Sequence of chain 1.A:
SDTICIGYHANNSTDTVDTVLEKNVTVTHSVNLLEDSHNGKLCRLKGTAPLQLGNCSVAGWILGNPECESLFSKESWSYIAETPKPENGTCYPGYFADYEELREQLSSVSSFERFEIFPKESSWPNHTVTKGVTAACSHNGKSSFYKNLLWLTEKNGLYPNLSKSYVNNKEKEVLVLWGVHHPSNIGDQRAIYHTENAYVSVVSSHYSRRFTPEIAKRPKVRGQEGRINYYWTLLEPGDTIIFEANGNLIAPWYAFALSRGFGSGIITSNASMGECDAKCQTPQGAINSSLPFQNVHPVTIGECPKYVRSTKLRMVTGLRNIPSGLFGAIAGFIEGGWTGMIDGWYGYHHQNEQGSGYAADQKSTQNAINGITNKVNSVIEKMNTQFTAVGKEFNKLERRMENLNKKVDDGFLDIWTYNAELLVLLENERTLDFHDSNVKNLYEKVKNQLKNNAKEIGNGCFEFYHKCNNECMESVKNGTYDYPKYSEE

The small molecule below binds the protein below.
Small molecule (SMILES): CC(=O)N[C@@H]1[C@@H](O)[C@H](O)[C@@H](CO)O[C@H]1O

Binding-site contacts:
Ligand atom C4 contacts residue ASN51 of chain 1.A at 4.2 Å.
Ligand atom C2 contacts residue ASN51 of chain 1.A at 2.4 Å.
Ligand atom C7 contacts residue ASN51 of chain 1.A at 3.8 Å.
Ligand atom C1 contacts residue ASN51 of chain 1.A at 1.4 Å.
Ligand atom O5 contacts residue ASN51 of chain 1.A at 2.4 Å (h-bond).
Ligand atom C8 contacts residue ASN51 of chain 1.A at 3.9 Å.
Ligand atom C5 contacts residue ASN51 of chain 1.A at 3.7 Å.
Ligand atom N2 contacts residue ASN51 of chain 1.A at 2.8 Å (h-bond).
Ligand atom O7 contacts residue ASN51 of chain 1.A at 4.4 Å.
Ligand atom C3 contacts residue ASN51 of chain 1.A at 3.8 Å.